The small molecule below binds the protein below.
Small molecule (SMILES): CC(C)CCC[C@@H](C)[C@H]1CC[C@H]2[C@@H]3CC=C4C[C@@H](O)CC[C@]4(C)[C@H]3CC[C@]12C

Binding-site contacts:
Ligand atom C17 contacts residue ILE31 of chain 1.A at 4.2 Å (hydrophobic).
Ligand atom O1 contacts residue ILE401 of chain 1.A at 4.0 Å.
Ligand atom C14 contacts residue GLY35 of chain 1.A at 4.1 Å.
Ligand atom C4 contacts residue TYR405 of chain 1.A at 3.8 Å (hydrophobic).
Ligand atom O1 contacts residue TYR405 of chain 1.A at 3.1 Å (h-bond).
Ligand atom C3 contacts residue LEU39 of chain 1.A at 3.9 Å (hydrophobic).
Ligand atom C12 contacts residue ILE31 of chain 1.A at 4.5 Å (hydrophobic).
Ligand atom C22 contacts residue ILE31 of chain 1.A at 3.8 Å (hydrophobic).
Ligand atom C20 contacts residue ILE31 of chain 1.A at 4.1 Å (hydrophobic).
Ligand atom O1 contacts residue LEU39 of chain 1.A at 4.1 Å.
Ligand atom C7 contacts residue GLY35 of chain 1.A at 3.7 Å.
Ligand atom C27 contacts residue ILE30 of chain 1.A at 3.8 Å (hydrophobic).
Ligand atom C8 contacts residue GLY35 of chain 1.A at 4.3 Å.
Ligand atom O1 contacts residue TYR400 of chain 1.A at 2.2 Å (h-bond).
Ligand atom C6 contacts residue THR38 of chain 1.A at 3.6 Å.
Ligand atom C7 contacts residue ILE34 of chain 1.A at 4.5 Å (hydrophobic).
Ligand atom C15 contacts residue GLY35 of chain 1.A at 4.2 Å.
Ligand atom C7 contacts residue THR38 of chain 1.A at 3.8 Å.
Ligand atom C3 contacts residue TYR400 of chain 1.A at 3.5 Å (hydrophobic).
Ligand atom C2 contacts residue TYR400 of chain 1.A at 3.9 Å (hydrophobic).
Ligand atom C27 contacts residue ILE26 of chain 1.A at 3.7 Å (hydrophobic).
Ligand atom C15 contacts residue ILE34 of chain 1.A at 3.5 Å (hydrophobic).
Ligand atom C3 contacts residue TYR405 of chain 1.A at 4.0 Å (hydrophobic).
Ligand atom C2 contacts residue ILE401 of chain 1.A at 4.4 Å (hydrophobic).
Ligand atom C16 contacts residue ILE34 of chain 1.A at 3.9 Å (hydrophobic).
Ligand atom C21 contacts residue ILE31 of chain 1.A at 3.7 Å (hydrophobic).

Sequence of chain 1.A:
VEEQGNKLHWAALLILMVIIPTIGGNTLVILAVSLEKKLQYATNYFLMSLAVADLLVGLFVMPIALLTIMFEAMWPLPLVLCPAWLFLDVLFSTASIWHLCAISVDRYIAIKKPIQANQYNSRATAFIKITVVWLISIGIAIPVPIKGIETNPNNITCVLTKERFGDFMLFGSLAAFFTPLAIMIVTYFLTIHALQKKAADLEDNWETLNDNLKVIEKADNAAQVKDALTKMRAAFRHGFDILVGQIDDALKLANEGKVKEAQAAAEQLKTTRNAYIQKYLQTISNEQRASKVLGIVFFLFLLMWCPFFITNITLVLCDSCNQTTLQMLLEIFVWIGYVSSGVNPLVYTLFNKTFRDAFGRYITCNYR